Sequence of chain 28.C:
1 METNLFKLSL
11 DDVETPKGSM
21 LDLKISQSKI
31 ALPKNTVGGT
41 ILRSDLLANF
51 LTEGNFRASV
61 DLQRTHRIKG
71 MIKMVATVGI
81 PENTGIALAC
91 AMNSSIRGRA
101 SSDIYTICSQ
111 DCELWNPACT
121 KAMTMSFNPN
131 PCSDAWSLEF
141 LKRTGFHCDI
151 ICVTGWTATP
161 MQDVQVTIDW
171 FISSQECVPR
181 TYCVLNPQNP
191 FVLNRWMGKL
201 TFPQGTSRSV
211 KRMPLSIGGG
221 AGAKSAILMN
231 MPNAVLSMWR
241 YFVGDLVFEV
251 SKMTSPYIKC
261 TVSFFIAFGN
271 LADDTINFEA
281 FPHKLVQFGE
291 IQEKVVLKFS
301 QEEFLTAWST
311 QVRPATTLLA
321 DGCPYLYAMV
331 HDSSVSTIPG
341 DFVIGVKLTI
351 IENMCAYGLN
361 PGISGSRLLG

This protein binds this small molecule.
Small molecule (SMILES): Nc1ccn([C@@H]2O[C@H](CO[P](=O)(O)O[C@H]3[C@@H](O)[C@H](n4ccc(=O)[nH]c4=O)O[C@@H]3CO[P](=O)(O)O[C@H]3[C@@H](O)[C@H](n4ccc(N)nc4=O)O[C@@H]3CO[P](=O)(O)O[C@H]3[C@@H](O)[C@H](n4ccc(=O)[nH]c4=O)O[C@@H]3CO[P](=O)(O)O[C@H]3[C@@H](O)[C@H](n4cnc5c(=O)nc(N)[nH]c54)O[C@@H]3CO[P](=O)(O)O[C@H]3[C@@H](O)[C@H](n4cnc5c(N)ncnc54)O[C@@H]3CO)[C@@H](O)[C@H]2O)c(=O)n1

Sequence of chain 4.C:
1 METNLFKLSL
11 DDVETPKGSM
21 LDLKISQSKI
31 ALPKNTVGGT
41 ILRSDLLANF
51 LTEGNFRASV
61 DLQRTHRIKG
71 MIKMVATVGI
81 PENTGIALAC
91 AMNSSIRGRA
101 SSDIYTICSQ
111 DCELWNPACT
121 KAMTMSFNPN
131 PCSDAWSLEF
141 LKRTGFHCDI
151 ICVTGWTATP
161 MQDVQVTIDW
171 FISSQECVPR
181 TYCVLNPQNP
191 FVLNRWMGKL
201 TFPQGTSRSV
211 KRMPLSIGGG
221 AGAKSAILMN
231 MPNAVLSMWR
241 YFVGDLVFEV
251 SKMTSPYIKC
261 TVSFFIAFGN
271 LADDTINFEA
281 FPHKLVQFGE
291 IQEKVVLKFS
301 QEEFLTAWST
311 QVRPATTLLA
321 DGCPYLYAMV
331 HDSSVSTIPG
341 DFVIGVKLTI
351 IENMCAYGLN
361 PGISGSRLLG

Binding-site contacts:
Ligand atom O4' contacts residue PRO190 of chain 28.C at 3.2 Å.
Ligand atom C2 contacts residue VAL192 of chain 28.C at 3.7 Å (hydrophobic).
Ligand atom O3' contacts residue THR3 of chain 4.C at 3.8 Å.
Ligand atom C5' contacts residue GLU2 of chain 4.C at 3.2 Å.
Ligand atom O3' contacts residue GLU2 of chain 4.C at 3.6 Å.
Ligand atom OP2 contacts residue LYS7 of chain 4.C at 2.6 Å (salt-bridge).
Ligand atom O4' contacts residue MET1 of chain 4.C at 3.7 Å.
Ligand atom O2' contacts residue MET125 of chain 28.C at 3.6 Å.
Ligand atom C1' contacts residue PRO190 of chain 28.C at 3.9 Å (hydrophobic).
Ligand atom C4' contacts residue MET1 of chain 4.C at 3.9 Å (hydrophobic).
Ligand atom C5 contacts residue ILE350 of chain 28.C at 3.6 Å (hydrophobic).
Ligand atom C4' contacts residue GLU2 of chain 4.C at 3.5 Å.
Ligand atom P contacts residue SER126 of chain 28.C at 3.7 Å.
Ligand atom N7 contacts residue ILE350 of chain 28.C at 3.8 Å.
Ligand atom N6 contacts residue ILE350 of chain 28.C at 4.0 Å.
Ligand atom N3 contacts residue ARG180 of chain 28.C at 4.0 Å.
Ligand atom O2' contacts residue MET1 of chain 4.C at 3.2 Å (h-bond).
Ligand atom O3' contacts residue SER126 of chain 28.C at 3.3 Å.
Ligand atom P contacts residue LYS7 of chain 4.C at 3.2 Å.
Ligand atom OP1 contacts residue ASN4 of chain 4.C at 3.5 Å.
Ligand atom C1' contacts residue ARG180 of chain 28.C at 3.7 Å.
Ligand atom N6 contacts residue THR349 of chain 28.C at 3.9 Å.
Ligand atom C5' contacts residue THR124 of chain 28.C at 3.5 Å.
Ligand atom O2' contacts residue ARG180 of chain 28.C at 3.9 Å.
Ligand atom N3 contacts residue VAL192 of chain 28.C at 3.4 Å.
Ligand atom C2 contacts residue ARG180 of chain 28.C at 3.6 Å.
Ligand atom OP1 contacts residue LYS7 of chain 4.C at 3.4 Å (salt-bridge).
Ligand atom P contacts residue THR3 of chain 4.C at 3.9 Å.
Ligand atom OP1 contacts residue THR124 of chain 28.C at 3.8 Å.
Ligand atom C6 contacts residue ILE350 of chain 28.C at 3.8 Å (hydrophobic).
Ligand atom C4 contacts residue VAL192 of chain 28.C at 3.9 Å (hydrophobic).
Ligand atom OP1 contacts residue THR124 of chain 28.C at 4.0 Å.
Ligand atom C5' contacts residue SER126 of chain 28.C at 3.9 Å.
Ligand atom OP1 contacts residue THR3 of chain 4.C at 2.9 Å (h-bond).
Ligand atom C4' contacts residue SER126 of chain 28.C at 3.4 Å.
Ligand atom O4' contacts residue ARG180 of chain 28.C at 4.0 Å.
Ligand atom O2' contacts residue SER126 of chain 28.C at 3.6 Å (h-bond).
Ligand atom OP1 contacts residue SER126 of chain 28.C at 2.8 Å (h-bond).
Ligand atom O5' contacts residue LYS7 of chain 4.C at 3.4 Å (salt-bridge).
Ligand atom C4' contacts residue THR124 of chain 28.C at 3.6 Å.